Sequence of chain 1.G:
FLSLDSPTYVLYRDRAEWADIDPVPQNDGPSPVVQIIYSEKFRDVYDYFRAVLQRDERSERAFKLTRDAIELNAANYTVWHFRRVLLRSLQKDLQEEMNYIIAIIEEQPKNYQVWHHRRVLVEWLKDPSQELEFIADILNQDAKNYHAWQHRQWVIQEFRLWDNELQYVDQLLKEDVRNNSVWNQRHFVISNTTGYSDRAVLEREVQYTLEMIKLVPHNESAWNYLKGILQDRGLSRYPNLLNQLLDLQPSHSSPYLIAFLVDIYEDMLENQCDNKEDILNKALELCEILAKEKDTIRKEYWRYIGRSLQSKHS

Sequence of chain 1.P:
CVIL

Sequence of chain 1.H:
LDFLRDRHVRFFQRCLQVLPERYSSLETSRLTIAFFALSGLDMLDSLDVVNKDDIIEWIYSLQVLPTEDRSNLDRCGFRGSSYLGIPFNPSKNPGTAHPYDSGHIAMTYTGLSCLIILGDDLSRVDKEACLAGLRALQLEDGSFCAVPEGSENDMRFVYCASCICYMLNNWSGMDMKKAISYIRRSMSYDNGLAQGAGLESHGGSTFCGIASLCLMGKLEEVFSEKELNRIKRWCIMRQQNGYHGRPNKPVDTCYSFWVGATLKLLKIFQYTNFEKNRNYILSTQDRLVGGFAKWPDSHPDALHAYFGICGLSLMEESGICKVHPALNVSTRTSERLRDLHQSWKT

A small-molecule ligand and the protein it binds are described below.
Small molecule (SMILES): CC(C)=CCC/C(C)=C/CC/C(C)=C/CC/C(C)=C/CO[P](=O)(O)OP(=O)(O)O

Binding-site contacts:
Ligand atom C20 contacts residue THR49 of chain 1.H at 3.9 Å.
Ligand atom C4 contacts residue HIS219 of chain 1.H at 3.9 Å.
Ligand atom O3A contacts residue HIS219 of chain 1.H at 3.7 Å.
Ligand atom C16 contacts residue TYR126 of chain 1.H at 4.0 Å (hydrophobic).
Ligand atom C14 contacts residue ILE10 of chain 1.P at 3.9 Å (hydrophobic).
Ligand atom O2B contacts residue TYR272 of chain 1.H at 3.9 Å.
Ligand atom C5 contacts residue GLN212 of chain 1.H at 3.6 Å.
Ligand atom C19 contacts residue TYR126 of chain 1.H at 4.0 Å (hydrophobic).
Ligand atom C20 contacts residue THR127 of chain 1.H at 3.8 Å.
Ligand atom O3A contacts residue TYR272 of chain 1.H at 3.6 Å (h-bond).
Ligand atom O1A contacts residue ARG263 of chain 1.H at 3.0 Å (salt-bridge).
Ligand atom C14 contacts residue ARG173 of chain 1.H at 3.7 Å.
Ligand atom C6 contacts residue GLN212 of chain 1.H at 3.8 Å.
Ligand atom O3A contacts residue ARG263 of chain 1.H at 3.9 Å.
Ligand atom C12 contacts residue ARG173 of chain 1.H at 3.9 Å.
Ligand atom C6 contacts residue GLY221 of chain 1.H at 4.0 Å.
Ligand atom O2B contacts residue HIS219 of chain 1.H at 3.3 Å (h-bond).
Ligand atom C7 contacts residue GLN212 of chain 1.H at 3.8 Å.
Ligand atom O2A contacts residue LYS164 of chain 1.G at 3.8 Å.
Ligand atom C10 contacts residue ILE10 of chain 1.P at 3.9 Å (hydrophobic).
Ligand atom PB contacts residue TYR272 of chain 1.H at 3.7 Å.
Ligand atom O2B contacts residue LYS266 of chain 1.H at 3.3 Å.
Ligand atom C10 contacts residue TRP275 of chain 1.H at 3.6 Å (hydrophobic).
Ligand atom O1A contacts residue LYS164 of chain 1.G at 3.8 Å.
Ligand atom O2B contacts residue ARG263 of chain 1.H at 2.9 Å (salt-bridge).
Ligand atom C19 contacts residue PHE52 of chain 1.H at 3.9 Å (hydrophobic).
Ligand atom O3B contacts residue TYR272 of chain 1.H at 2.7 Å (h-bond).
Ligand atom C12 contacts residue TRP275 of chain 1.H at 3.8 Å (hydrophobic).
Ligand atom C19 contacts residue PHE53 of chain 1.H at 3.9 Å (hydrophobic).
Ligand atom C11 contacts residue ARG173 of chain 1.H at 3.5 Å.
Ligand atom C9 contacts residue TRP275 of chain 1.H at 3.7 Å (hydrophobic).
Ligand atom C20 contacts residue PHE53 of chain 1.H at 3.6 Å (hydrophobic).
Ligand atom C12 contacts residue CYS225 of chain 1.H at 4.0 Å (hydrophobic).
Ligand atom O1B contacts residue LYS266 of chain 1.H at 2.9 Å (salt-bridge).
Ligand atom C7 contacts residue GLY221 of chain 1.H at 3.6 Å.
Ligand atom C4 contacts residue TYR200 of chain 1.G at 3.5 Å (hydrophobic).
Ligand atom C6 contacts residue HIS219 of chain 1.H at 3.4 Å.
Ligand atom C8 contacts residue GLY221 of chain 1.H at 3.6 Å.
Ligand atom C19 contacts residue ASN345 of chain 1.H at 3.5 Å.
Ligand atom PB contacts residue LYS266 of chain 1.H at 3.7 Å.